Sequence of chain 1.C:
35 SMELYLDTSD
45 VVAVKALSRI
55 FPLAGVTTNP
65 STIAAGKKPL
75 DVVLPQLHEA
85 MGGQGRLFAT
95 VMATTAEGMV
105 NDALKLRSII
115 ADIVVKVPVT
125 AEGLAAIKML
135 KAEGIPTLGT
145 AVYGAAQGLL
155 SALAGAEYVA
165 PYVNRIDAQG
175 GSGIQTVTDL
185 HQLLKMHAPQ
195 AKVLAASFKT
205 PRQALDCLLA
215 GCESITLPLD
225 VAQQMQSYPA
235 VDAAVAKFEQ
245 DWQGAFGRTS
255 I

The protein below binds the small molecule below.
Small molecule (SMILES): CC(=O)[C@@H](O)[C@H](O)c1cccs1

Binding-site contacts:
Ligand atom C9 contacts residue LYS203 of chain 1.C at 3.9 Å.
Ligand atom C2 contacts residue ARG169 of chain 1.C at 4.3 Å.
Ligand atom C7 contacts residue ARG169 of chain 1.C at 4.0 Å.
Ligand atom C2 contacts residue ASN63 of chain 1.C at 4.3 Å.
Ligand atom C8 contacts residue SER201 of chain 1.C at 4.0 Å.
Ligand atom O4 contacts residue SER201 of chain 1.C at 4.3 Å.
Ligand atom C10 contacts residue ASN168 of chain 1.C at 3.6 Å.
Ligand atom O6 contacts residue ARG169 of chain 1.C at 2.6 Å (salt-bridge).
Ligand atom C10 contacts residue LYS203 of chain 1.C at 3.4 Å.
Ligand atom O12 contacts residue 4Y81 of chain 1.R at 3.5 Å.
Ligand atom O12 contacts residue TYR166 of chain 1.C at 4.4 Å.
Ligand atom C3 contacts residue ARG169 of chain 1.C at 4.4 Å.
Ligand atom C10 contacts residue SER201 of chain 1.C at 4.4 Å.
Ligand atom O12 contacts residue ASN63 of chain 1.C at 3.6 Å.
Ligand atom C5 contacts residue SER201 of chain 1.C at 3.5 Å.
Ligand atom C7 contacts residue SER201 of chain 1.C at 3.4 Å.
Ligand atom C8 contacts residue PHE202 of chain 1.C at 4.0 Å (hydrophobic).
Ligand atom C2 contacts residue SER201 of chain 1.C at 4.4 Å.
Ligand atom C2 contacts residue TYR166 of chain 1.C at 4.4 Å (hydrophobic).
Ligand atom S11 contacts residue ARG169 of chain 1.C at 3.9 Å.
Ligand atom C2 contacts residue ASP41 of chain 1.C at 4.2 Å.
Ligand atom C5 contacts residue ARG169 of chain 1.C at 3.2 Å.
Ligand atom C1 contacts residue ARG169 of chain 1.C at 3.5 Å.
Ligand atom C3 contacts residue SER201 of chain 1.C at 3.5 Å.
Ligand atom C1 contacts residue TYR166 of chain 1.C at 3.5 Å (hydrophobic).
Ligand atom O4 contacts residue ASP41 of chain 1.C at 3.6 Å (salt-bridge).
Ligand atom C3 contacts residue ASP41 of chain 1.C at 4.3 Å.
Ligand atom S11 contacts residue SER201 of chain 1.C at 3.6 Å.
Ligand atom C9 contacts residue PHE202 of chain 1.C at 3.5 Å (hydrophobic).
Ligand atom O12 contacts residue ASP41 of chain 1.C at 3.2 Å (salt-bridge).
Ligand atom S11 contacts residue ASN168 of chain 1.C at 4.3 Å.